Sequence of chain 1.A:
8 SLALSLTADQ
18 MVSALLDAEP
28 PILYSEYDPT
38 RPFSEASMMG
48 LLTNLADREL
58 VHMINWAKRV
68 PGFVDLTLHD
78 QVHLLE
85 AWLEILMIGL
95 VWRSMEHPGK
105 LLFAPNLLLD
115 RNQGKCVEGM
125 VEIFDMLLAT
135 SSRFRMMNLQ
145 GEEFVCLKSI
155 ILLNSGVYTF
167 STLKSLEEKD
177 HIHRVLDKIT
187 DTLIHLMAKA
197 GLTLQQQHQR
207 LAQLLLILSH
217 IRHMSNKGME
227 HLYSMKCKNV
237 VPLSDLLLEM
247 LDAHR

This protein binds this small molecule.
Small molecule (SMILES): CCCCOC(=O)c1ccc(O)cc1

Binding-site contacts:
Ligand atom CAL contacts residue PHE107 of chain 1.A at 3.9 Å (hydrophobic).
Ligand atom CAA contacts residue HIS227 of chain 1.A at 4.3 Å.
Ligand atom CAD contacts residue GLU56 of chain 1.A at 3.3 Å.
Ligand atom CAD contacts residue ALA53 of chain 1.A at 3.9 Å (hydrophobic).
Ligand atom CAE contacts residue LEU90 of chain 1.A at 3.5 Å (hydrophobic).
Ligand atom CAF contacts residue PHE107 of chain 1.A at 4.3 Å (hydrophobic).
Ligand atom CAM contacts residue ARG97 of chain 1.A at 4.1 Å.
Ligand atom CAJ contacts residue ILE127 of chain 1.A at 4.4 Å (hydrophobic).
Ligand atom CAE contacts residue MET91 of chain 1.A at 4.4 Å (hydrophobic).
Ligand atom OAB contacts residue LEU49 of chain 1.A at 3.8 Å.
Ligand atom OAK contacts residue PHE107 of chain 1.A at 4.0 Å.
Ligand atom CAF contacts residue LEU49 of chain 1.A at 3.7 Å (hydrophobic).
Ligand atom OAB contacts residue PHE107 of chain 1.A at 4.4 Å.
Ligand atom CAM contacts residue LEU90 of chain 1.A at 4.0 Å (hydrophobic).
Ligand atom CAD contacts residue LEU52 of chain 1.A at 4.4 Å (hydrophobic).
Ligand atom CAG contacts residue LEU94 of chain 1.A at 3.9 Å (hydrophobic).
Ligand atom CAA contacts residue GLY224 of chain 1.A at 3.5 Å.
Ligand atom OAC contacts residue GLU56 of chain 1.A at 2.2 Å (salt-bridge).
Ligand atom CAN contacts residue PHE107 of chain 1.A at 3.9 Å (hydrophobic).
Ligand atom CAE contacts residue LEU94 of chain 1.A at 3.8 Å (hydrophobic).
Ligand atom CAA contacts residue LEU228 of chain 1.A at 3.3 Å (hydrophobic).
Ligand atom CAJ contacts residue PHE107 of chain 1.A at 4.5 Å (hydrophobic).
Ligand atom CAE contacts residue GLU56 of chain 1.A at 4.4 Å.
Ligand atom CAG contacts residue PHE107 of chain 1.A at 4.0 Å (hydrophobic).
Ligand atom OAC contacts residue LEU90 of chain 1.A at 3.7 Å.
Ligand atom CAF contacts residue ALA53 of chain 1.A at 3.8 Å (hydrophobic).
Ligand atom CAI contacts residue ILE127 of chain 1.A at 4.2 Å (hydrophobic).
Ligand atom OAC contacts residue ARG97 of chain 1.A at 3.3 Å (salt-bridge).
Ligand atom CAI contacts residue MET91 of chain 1.A at 4.2 Å (hydrophobic).
Ligand atom CAH contacts residue LEU228 of chain 1.A at 4.2 Å (hydrophobic).
Ligand atom CAM contacts residue GLU56 of chain 1.A at 3.1 Å.
Ligand atom CAD contacts residue LEU49 of chain 1.A at 4.2 Å (hydrophobic).